Binding-site contacts:
Ligand atom CD1 contacts residue LEU111 of chain 1.B at 3.5 Å (hydrophobic).
Ligand atom O contacts residue PRO105 of chain 1.B at 3.4 Å.
Ligand atom CE1 contacts residue ASP136 of chain 1.B at 3.5 Å.
Ligand atom CG1 contacts residue THR131 of chain 1.B at 3.4 Å.
Ligand atom O contacts residue ALA108 of chain 1.B at 3.6 Å.
Ligand atom CD1 contacts residue VAL112 of chain 1.B at 3.7 Å (hydrophobic).
Ligand atom CG2 contacts residue LEU137 of chain 1.B at 3.7 Å (hydrophobic).
Ligand atom CD1 contacts residue ALA108 of chain 1.B at 3.6 Å (hydrophobic).
Ligand atom OD1 contacts residue MET138 of chain 1.B at 3.2 Å.
Ligand atom CZ contacts residue ASP136 of chain 1.B at 3.3 Å.
Ligand atom CE1 contacts residue GLY135 of chain 1.B at 3.7 Å.
Ligand atom O contacts residue ASP136 of chain 1.B at 3.8 Å.
Ligand atom NH2 contacts residue ASP200 of chain 1.B at 2.6 Å (salt-bridge).
Ligand atom NH2 contacts residue LEU201 of chain 1.B at 3.8 Å.
Ligand atom CD1 contacts residue THR127 of chain 1.B at 3.5 Å.
Ligand atom CB contacts residue ALA108 of chain 1.B at 3.8 Å (hydrophobic).
Ligand atom CZ contacts residue ASP200 of chain 1.B at 3.4 Å.
Ligand atom N contacts residue GLY135 of chain 1.B at 3.0 Å (h-bond).
Ligand atom C contacts residue GLY135 of chain 1.B at 3.6 Å.
Ligand atom O contacts residue GLY135 of chain 1.B at 3.4 Å (h-bond).
Ligand atom CE1 contacts residue SER134 of chain 1.B at 3.5 Å.
Ligand atom CE2 contacts residue ASP136 of chain 1.B at 3.7 Å.
Ligand atom CA contacts residue GLY135 of chain 1.B at 3.5 Å.
Ligand atom OD1 contacts residue LEU137 of chain 1.B at 3.8 Å.
Ligand atom O contacts residue LEU201 of chain 1.B at 3.3 Å.
Ligand atom NH1 contacts residue LEU201 of chain 1.B at 3.7 Å.
Ligand atom NH1 contacts residue ASP200 of chain 1.B at 3.4 Å (salt-bridge).
Ligand atom O contacts residue LEU137 of chain 1.B at 2.9 Å (h-bond).
Ligand atom CD1 contacts residue LEU201 of chain 1.B at 3.5 Å (hydrophobic).
Ligand atom O contacts residue GLY135 of chain 1.B at 3.4 Å.
Ligand atom CG2 contacts residue ALA108 of chain 1.B at 3.8 Å (hydrophobic).
Ligand atom CD1 contacts residue GLN107 of chain 1.B at 3.5 Å.
Ligand atom N contacts residue PRO105 of chain 1.B at 3.0 Å (h-bond).
Ligand atom CD1 contacts residue GLY135 of chain 1.B at 3.4 Å.
Ligand atom O contacts residue ASP136 of chain 1.B at 3.6 Å.
Ligand atom CA contacts residue PRO105 of chain 1.B at 3.3 Å (hydrophobic).
Ligand atom CE1 contacts residue MET192 of chain 1.B at 3.4 Å (hydrophobic).
Ligand atom C contacts residue PRO105 of chain 1.B at 3.6 Å (hydrophobic).
Ligand atom C contacts residue LEU201 of chain 1.B at 3.8 Å (hydrophobic).
Ligand atom CZ contacts residue MET192 of chain 1.B at 3.7 Å (hydrophobic).

Sequence of chain 1.B:
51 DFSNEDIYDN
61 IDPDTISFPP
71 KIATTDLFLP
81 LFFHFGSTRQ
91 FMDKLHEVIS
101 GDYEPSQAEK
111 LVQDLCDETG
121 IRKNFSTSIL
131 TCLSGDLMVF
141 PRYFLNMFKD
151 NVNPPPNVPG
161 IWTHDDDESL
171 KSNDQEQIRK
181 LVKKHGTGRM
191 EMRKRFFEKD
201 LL

A small-molecule ligand and the protein it binds are described below.
Small molecule (SMILES): CC[C@H](C)[C@H](N)C(=O)N[C@@H](CCCNC(N)=[NH2+])C(=O)N[C@H](C(=O)N1CCC[C@H]1C(=O)N[C@H](C(=O)N[C@@H](Cc1ccccc1)C(=O)N[C@H](C=O)CC(N)=O)[C@@H](C)CC)[C@@H](C)CC